Binding-site contacts:
Ligand atom C16 contacts residue MET189 of chain 1.A at 3.8 Å (hydrophobic).
Ligand atom N3 contacts residue TYR267 of chain 1.A at 3.6 Å (h-bond).
Ligand atom C4 contacts residue ILE263 of chain 1.A at 3.7 Å (hydrophobic).
Ligand atom F23 contacts residue PHE300 of chain 1.A at 3.9 Å.
Ligand atom N1 contacts residue GLN297 of chain 1.A at 3.6 Å (h-bond).
Ligand atom N9 contacts residue TYR74 of chain 1.A at 3.4 Å (h-bond).
Ligand atom F22 contacts residue MET308 of chain 1.A at 3.6 Å.
Ligand atom CL1 contacts residue PHE300 of chain 1.A at 3.4 Å.
Ligand atom N9 contacts residue ASN248 of chain 1.A at 3.1 Å (h-bond).
Ligand atom C5 contacts residue PHE300 of chain 1.A at 3.7 Å (hydrophobic).
Ligand atom F23 contacts residue MET308 of chain 1.A at 3.7 Å.
Ligand atom N14 contacts residue TYR267 of chain 1.A at 2.9 Å (h-bond).
Ligand atom F23 contacts residue ILE305 of chain 1.A at 3.3 Å.
Ligand atom N3 contacts residue PHE300 of chain 1.A at 3.6 Å.
Ligand atom C13 contacts residue TYR267 of chain 1.A at 3.7 Å (hydrophobic).
Ligand atom F23 contacts residue PHE304 of chain 1.A at 3.6 Å.
Ligand atom N7 contacts residue ILE263 of chain 1.A at 3.8 Å.
Ligand atom C8 contacts residue TYR74 of chain 1.A at 3.3 Å (hydrophobic).
Ligand atom F23 contacts residue VAL246 of chain 1.A at 3.5 Å.
Ligand atom C11 contacts residue TYR267 of chain 1.A at 3.5 Å (hydrophobic).
Ligand atom CL1 contacts residue PHE286 of chain 1.A at 3.5 Å.
Ligand atom N10 contacts residue ASN248 of chain 1.A at 3.1 Å (h-bond).
Ligand atom N10 contacts residue PHE300 of chain 1.A at 3.8 Å.
Ligand atom C20 contacts residue MET189 of chain 1.A at 3.7 Å (hydrophobic).
Ligand atom O19 contacts residue VAL246 of chain 1.A at 3.6 Å.
Ligand atom C21 contacts residue HIS192 of chain 1.A at 3.6 Å.
Ligand atom C18 contacts residue VAL246 of chain 1.A at 3.7 Å (hydrophobic).
Ligand atom C4 contacts residue PHE300 of chain 1.A at 3.6 Å (hydrophobic).
Ligand atom F22 contacts residue VAL246 of chain 1.A at 3.4 Å.
Ligand atom C15 contacts residue TYR267 of chain 1.A at 3.8 Å (hydrophobic).
Ligand atom C2 contacts residue PHE300 of chain 1.A at 3.5 Å (hydrophobic).
Ligand atom C8 contacts residue ASN248 of chain 1.A at 3.9 Å.
Ligand atom C6 contacts residue GLN297 of chain 1.A at 3.8 Å.
Ligand atom C5 contacts residue ILE263 of chain 1.A at 3.9 Å (hydrophobic).
Ligand atom C6 contacts residue PHE300 of chain 1.A at 3.4 Å (hydrophobic).
Ligand atom C6 contacts residue ILE263 of chain 1.A at 3.8 Å (hydrophobic).
Ligand atom C18 contacts residue PHE300 of chain 1.A at 3.9 Å (hydrophobic).
Ligand atom N10 contacts residue GLN297 of chain 1.A at 3.1 Å (h-bond).
Ligand atom N3 contacts residue ILE263 of chain 1.A at 3.8 Å.
Ligand atom N1 contacts residue PHE300 of chain 1.A at 3.4 Å.

Sequence of chain 1.A:
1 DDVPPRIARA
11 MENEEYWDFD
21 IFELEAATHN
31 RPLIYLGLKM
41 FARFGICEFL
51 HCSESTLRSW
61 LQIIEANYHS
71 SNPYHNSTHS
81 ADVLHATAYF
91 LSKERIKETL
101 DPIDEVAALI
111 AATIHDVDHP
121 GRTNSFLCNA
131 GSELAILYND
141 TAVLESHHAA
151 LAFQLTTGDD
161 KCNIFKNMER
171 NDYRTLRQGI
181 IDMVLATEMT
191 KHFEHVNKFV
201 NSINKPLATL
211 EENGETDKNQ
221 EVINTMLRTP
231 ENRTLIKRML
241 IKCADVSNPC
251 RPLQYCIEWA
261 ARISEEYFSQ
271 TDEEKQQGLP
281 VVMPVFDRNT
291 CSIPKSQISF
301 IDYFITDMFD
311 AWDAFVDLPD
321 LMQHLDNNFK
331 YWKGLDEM

This small molecule binds to this protein.
Small molecule (SMILES): Nc1nc(Cl)nc2c1ncn2Cc1cc(OCC(F)F)ccn1